Binding-site contacts:
Ligand atom C4 contacts residue LEU220 of chain 2.G at 4.0 Å (hydrophobic).
Ligand atom C10 contacts residue GLU129 of chain 2.G at 3.6 Å.
Ligand atom O10 contacts residue LEU188 of chain 2.G at 3.2 Å.
Ligand atom C6 contacts residue TRP147 of chain 2.G at 4.0 Å (hydrophobic).
Ligand atom C8 contacts residue GLU184 of chain 2.G at 3.6 Å.
Ligand atom O9 contacts residue TRP147 of chain 2.G at 3.8 Å.
Ligand atom O7 contacts residue LEU188 of chain 2.G at 3.6 Å.
Ligand atom C9 contacts residue LEU188 of chain 2.G at 3.4 Å (hydrophobic).
Ligand atom O9 contacts residue SER222 of chain 2.G at 3.4 Å (h-bond).
Ligand atom O1A contacts residue SER130 of chain 2.G at 2.9 Å (h-bond).
Ligand atom C1 contacts residue SER130 of chain 2.G at 3.2 Å.
Ligand atom C11 contacts residue GLY128 of chain 2.G at 3.6 Å.
Ligand atom O9 contacts residue HIS177 of chain 2.G at 2.6 Å (h-bond).
Ligand atom O4 contacts residue GLY219 of chain 2.G at 4.0 Å.
Ligand atom C9 contacts residue GLU184 of chain 2.G at 3.8 Å.
Ligand atom C9 contacts residue TRP147 of chain 2.G at 3.7 Å (hydrophobic).
Ligand atom C8 contacts residue TRP147 of chain 2.G at 4.0 Å (hydrophobic).
Ligand atom O4 contacts residue LEU220 of chain 2.G at 3.2 Å.
Ligand atom O1A contacts residue TYR131 of chain 2.G at 2.5 Å (h-bond).
Ligand atom C6 contacts residue LEU220 of chain 2.G at 3.5 Å (hydrophobic).
Ligand atom N5 contacts residue GLU129 of chain 2.G at 2.8 Å (salt-bridge).
Ligand atom C9 contacts residue HIS177 of chain 2.G at 3.2 Å.
Ligand atom O1B contacts residue LEU220 of chain 2.G at 3.3 Å.
Ligand atom O8 contacts residue TYR92 of chain 2.G at 4.0 Å.
Ligand atom C8 contacts residue LEU188 of chain 2.G at 4.1 Å (hydrophobic).
Ligand atom C6 contacts residue GLU129 of chain 2.G at 4.2 Å.
Ligand atom C7 contacts residue TRP147 of chain 2.G at 3.7 Å (hydrophobic).
Ligand atom O7 contacts residue GLU184 of chain 2.G at 4.0 Å.
Ligand atom O4 contacts residue LYS139 of chain 2.G at 3.8 Å.
Ligand atom C10 contacts residue LEU188 of chain 2.G at 4.0 Å (hydrophobic).
Ligand atom C1 contacts residue LEU220 of chain 2.G at 4.1 Å (hydrophobic).
Ligand atom C1 contacts residue TYR131 of chain 2.G at 3.6 Å (hydrophobic).
Ligand atom O9 contacts residue TYR92 of chain 2.G at 2.5 Å (h-bond).
Ligand atom C5 contacts residue GLU129 of chain 2.G at 3.8 Å.
Ligand atom O8 contacts residue TRP147 of chain 2.G at 4.1 Å.
Ligand atom C4 contacts residue GLU129 of chain 2.G at 4.0 Å.
Ligand atom C7 contacts residue LEU188 of chain 2.G at 3.8 Å (hydrophobic).
Ligand atom O1B contacts residue SER130 of chain 2.G at 2.9 Å (h-bond).
Ligand atom C9 contacts residue TYR92 of chain 2.G at 3.8 Å (hydrophobic).
Ligand atom C11 contacts residue GLU129 of chain 2.G at 3.4 Å.

Sequence of chain 2.G:
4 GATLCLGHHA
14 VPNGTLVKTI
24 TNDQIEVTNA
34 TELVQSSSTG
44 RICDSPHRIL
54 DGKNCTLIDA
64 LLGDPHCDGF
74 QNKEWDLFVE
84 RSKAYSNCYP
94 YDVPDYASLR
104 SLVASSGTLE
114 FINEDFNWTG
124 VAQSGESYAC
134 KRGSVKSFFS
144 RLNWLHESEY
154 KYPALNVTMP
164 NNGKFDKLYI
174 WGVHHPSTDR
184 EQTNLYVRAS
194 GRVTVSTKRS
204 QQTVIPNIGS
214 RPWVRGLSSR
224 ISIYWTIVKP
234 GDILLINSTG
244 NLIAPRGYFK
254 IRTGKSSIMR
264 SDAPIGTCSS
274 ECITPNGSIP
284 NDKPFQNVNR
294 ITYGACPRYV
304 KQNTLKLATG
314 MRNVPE

A small-molecule ligand and the protein it binds are described below.
Small molecule (SMILES): CC(=O)N[C@@H]1[C@@H](O)[C@H](O[C@@H]2O[C@H](CO[C@]3(C(=O)O)C[C@H](O)[C@@H](NC(C)=O)[C@H]([C@H](O)[C@H](O)CO)O3)[C@H](O)[C@H](O)[C@H]2O)[C@@H](CO)O[C@H]1O